Binding-site contacts:
Ligand atom C10 contacts residue ASN57 of chain 1.A at 3.5 Å.
Ligand atom C19 contacts residue ASN53 of chain 1.A at 3.5 Å.
Ligand atom C10 contacts residue LYS70 of chain 1.A at 3.7 Å.
Ligand atom C1 contacts residue GLN63 of chain 1.A at 3.7 Å.
Ligand atom C24 contacts residue LEU69 of chain 1.A at 3.8 Å (hydrophobic).
Ligand atom C26 contacts residue ASN57 of chain 1.A at 3.4 Å.
Ligand atom O1 contacts residue LYS70 of chain 1.A at 3.2 Å (salt-bridge).
Ligand atom C20 contacts residue ASN57 of chain 1.A at 3.5 Å.
Ligand atom N1 contacts residue LYS70 of chain 1.A at 3.8 Å.
Ligand atom O3 contacts residue LYS182 of chain 5.A at 3.1 Å.
Ligand atom C3 contacts residue ARG173 of chain 5.A at 3.9 Å.
Ligand atom O2 contacts residue ASN57 of chain 1.A at 3.1 Å (h-bond).
Ligand atom C23 contacts residue LYS70 of chain 1.A at 3.8 Å.
Ligand atom C6 contacts residue GLN63 of chain 1.A at 3.6 Å.
Ligand atom C2 contacts residue ARG173 of chain 5.A at 3.5 Å.
Ligand atom O2 contacts residue ASN53 of chain 1.A at 3.8 Å.
Ligand atom C8 contacts residue LYS70 of chain 1.A at 3.8 Å.
Ligand atom N2 contacts residue ASN57 of chain 1.A at 2.7 Å (h-bond).
Ligand atom C4 contacts residue LYS70 of chain 1.A at 3.8 Å.
Ligand atom CL contacts residue ASN74 of chain 1.A at 3.8 Å.
Ligand atom N3 contacts residue ASN53 of chain 1.A at 3.8 Å.
Ligand atom C20 contacts residue ASN53 of chain 1.A at 3.5 Å.
Ligand atom C1 contacts residue ARG173 of chain 5.A at 3.4 Å.
Ligand atom C14 contacts residue ASN53 of chain 1.A at 3.5 Å.
Ligand atom C19 contacts residue ALA105 of chain 1.A at 3.6 Å (hydrophobic).
Ligand atom C8 contacts residue ARG173 of chain 5.A at 3.4 Å.
Ligand atom C1 contacts residue TYR169 of chain 5.A at 3.9 Å (hydrophobic).
Ligand atom N1 contacts residue ARG173 of chain 5.A at 3.5 Å (salt-bridge).
Ligand atom C19 contacts residue TYR130 of chain 1.A at 3.6 Å (hydrophobic).
Ligand atom C9 contacts residue ASN57 of chain 1.A at 3.5 Å.
Ligand atom C5 contacts residue LYS70 of chain 1.A at 3.4 Å.
Ligand atom C6 contacts residue LYS70 of chain 1.A at 3.6 Å.
Ligand atom C6 contacts residue ARG173 of chain 5.A at 3.5 Å.
Ligand atom N1 contacts residue GLN63 of chain 1.A at 2.9 Å (h-bond).
Ligand atom C11 contacts residue ASN57 of chain 1.A at 3.6 Å.
Ligand atom C7 contacts residue LYS70 of chain 1.A at 3.5 Å.
Ligand atom C24 contacts residue MET66 of chain 1.A at 3.7 Å (hydrophobic).
Ligand atom C26 contacts residue LEU56 of chain 1.A at 3.8 Å (hydrophobic).
Ligand atom C18 contacts residue TYR130 of chain 1.A at 3.5 Å (hydrophobic).
Ligand atom C5 contacts residue ARG173 of chain 5.A at 3.9 Å.

This small molecule binds to this protein.
Small molecule (SMILES): CN(C(=O)[C@H](Cc1ccccc1)NC(=O)Cc1c[nH]c2ccc(O)cc12)c1ccc(Cl)cc1

Sequence of chain 5.A:
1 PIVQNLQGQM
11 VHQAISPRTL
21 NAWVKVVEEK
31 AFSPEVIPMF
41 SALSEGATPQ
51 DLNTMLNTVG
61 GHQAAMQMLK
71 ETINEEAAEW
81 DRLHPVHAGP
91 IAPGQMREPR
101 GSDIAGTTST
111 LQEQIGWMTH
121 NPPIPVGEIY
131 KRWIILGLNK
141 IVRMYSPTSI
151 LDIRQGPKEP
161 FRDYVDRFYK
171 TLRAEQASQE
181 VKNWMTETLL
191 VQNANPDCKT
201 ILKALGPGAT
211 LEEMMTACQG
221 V

Sequence of chain 1.A:
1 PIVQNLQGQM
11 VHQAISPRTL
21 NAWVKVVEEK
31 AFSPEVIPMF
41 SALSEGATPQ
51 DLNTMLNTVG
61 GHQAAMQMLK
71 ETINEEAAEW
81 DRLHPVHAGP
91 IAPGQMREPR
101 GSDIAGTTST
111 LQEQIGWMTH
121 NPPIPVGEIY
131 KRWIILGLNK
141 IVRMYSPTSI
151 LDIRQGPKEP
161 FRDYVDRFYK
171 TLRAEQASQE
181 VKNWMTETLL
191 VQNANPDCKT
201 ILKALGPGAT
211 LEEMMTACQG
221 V